This protein binds this small molecule.
Small molecule (SMILES): CC(=O)N[C@@H]1[C@@H](O)[C@H](O)[C@@H](CO)O[C@H]1O

Binding-site contacts:
Ligand atom C8 contacts residue ASN259 of chain 4.L at 4.4 Å.
Ligand atom O7 contacts residue ASN259 of chain 4.L at 2.9 Å (h-bond).
Ligand atom O5 contacts residue ASN259 of chain 4.L at 2.3 Å (h-bond).
Ligand atom C5 contacts residue ASN259 of chain 4.L at 3.7 Å.
Ligand atom O6 contacts residue ASN259 of chain 4.L at 4.2 Å.
Ligand atom C8 contacts residue LYS181 of chain 4.K at 4.3 Å.
Ligand atom C3 contacts residue ASN259 of chain 4.L at 3.8 Å.
Ligand atom C4 contacts residue ASN259 of chain 4.L at 4.2 Å.
Ligand atom C2 contacts residue ASN259 of chain 4.L at 2.4 Å.
Ligand atom N2 contacts residue ASN259 of chain 4.L at 2.9 Å (h-bond).
Ligand atom O7 contacts residue THR116 of chain 4.K at 3.9 Å.
Ligand atom C7 contacts residue ASN259 of chain 4.L at 3.1 Å.
Ligand atom C1 contacts residue ASN259 of chain 4.L at 1.4 Å.
Ligand atom O7 contacts residue LYS181 of chain 4.K at 4.3 Å.

Sequence of chain 4.L:
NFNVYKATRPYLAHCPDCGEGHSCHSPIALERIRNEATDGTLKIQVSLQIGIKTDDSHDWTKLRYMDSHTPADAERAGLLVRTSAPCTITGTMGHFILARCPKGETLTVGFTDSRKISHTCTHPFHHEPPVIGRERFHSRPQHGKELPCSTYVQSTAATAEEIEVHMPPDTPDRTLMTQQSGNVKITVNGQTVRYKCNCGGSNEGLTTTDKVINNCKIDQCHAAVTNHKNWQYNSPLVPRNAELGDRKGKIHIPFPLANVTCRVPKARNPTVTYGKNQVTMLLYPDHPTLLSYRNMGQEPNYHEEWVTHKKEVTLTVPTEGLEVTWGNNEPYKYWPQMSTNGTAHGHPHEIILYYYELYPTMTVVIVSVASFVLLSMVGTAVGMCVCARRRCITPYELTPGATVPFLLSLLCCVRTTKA

Sequence of chain 4.K:
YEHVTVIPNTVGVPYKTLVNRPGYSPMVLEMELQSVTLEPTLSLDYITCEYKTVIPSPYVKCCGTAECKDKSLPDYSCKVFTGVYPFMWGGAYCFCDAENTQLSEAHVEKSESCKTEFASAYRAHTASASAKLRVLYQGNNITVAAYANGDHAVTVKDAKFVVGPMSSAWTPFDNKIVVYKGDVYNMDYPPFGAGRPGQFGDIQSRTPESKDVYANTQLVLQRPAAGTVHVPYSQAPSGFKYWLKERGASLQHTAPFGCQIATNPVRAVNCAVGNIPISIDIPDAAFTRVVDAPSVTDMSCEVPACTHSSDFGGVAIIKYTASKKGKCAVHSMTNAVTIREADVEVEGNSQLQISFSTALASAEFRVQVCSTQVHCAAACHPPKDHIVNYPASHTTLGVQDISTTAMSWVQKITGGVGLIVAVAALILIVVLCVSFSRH